Binding-site contacts:
Ligand atom O4 contacts residue PHE126 of chain 1.C at 3.8 Å.
Ligand atom O7 contacts residue GLY105 of chain 1.C at 3.5 Å (h-bond).
Ligand atom C1 contacts residue SER214 of chain 1.C at 4.1 Å.
Ligand atom C7 contacts residue ASN128 of chain 1.C at 3.8 Å.
Ligand atom O3 contacts residue PHE126 of chain 1.C at 4.0 Å.
Ligand atom C5 contacts residue PHE126 of chain 1.C at 3.6 Å (hydrophobic).
Ligand atom C6 contacts residue ALA220 of chain 1.C at 3.8 Å (hydrophobic).
Ligand atom O3 contacts residue ASP87 of chain 1.C at 2.8 Å (salt-bridge).
Ligand atom C7 contacts residue GLY105 of chain 1.C at 4.0 Å.
Ligand atom O4 contacts residue ASP87 of chain 1.C at 2.9 Å (salt-bridge).
Ligand atom C2 contacts residue SER214 of chain 1.C at 3.8 Å.
Ligand atom C1 contacts residue SER214 of chain 1.C at 3.9 Å.
Ligand atom C8 contacts residue ASN128 of chain 1.C at 3.9 Å.
Ligand atom C3 contacts residue ASN128 of chain 1.C at 3.7 Å.
Ligand atom O4 contacts residue GLY104 of chain 1.C at 4.0 Å.
Ligand atom C4 contacts residue PHE126 of chain 1.C at 3.7 Å (hydrophobic).
Ligand atom C6 contacts residue HIS84 of chain 1.C at 4.1 Å.
Ligand atom C6 contacts residue PHE126 of chain 1.C at 4.1 Å (hydrophobic).
Ligand atom C4 contacts residue ASP212 of chain 1.C at 4.1 Å.
Ligand atom C3 contacts residue GLY105 of chain 1.C at 4.0 Å.
Ligand atom N2 contacts residue ASN128 of chain 1.C at 3.5 Å (h-bond).
Ligand atom O5 contacts residue ASP212 of chain 1.C at 4.1 Å.
Ligand atom O6 contacts residue GLY215 of chain 1.C at 3.3 Å.
Ligand atom O3 contacts residue ASN128 of chain 1.C at 3.4 Å (h-bond).
Ligand atom O5 contacts residue GLY215 of chain 1.C at 3.6 Å.
Ligand atom O7 contacts residue GLY104 of chain 1.C at 3.8 Å.
Ligand atom C2 contacts residue ASP212 of chain 1.C at 4.1 Å.
Ligand atom O3 contacts residue GLY104 of chain 1.C at 3.4 Å.
Ligand atom O2 contacts residue SER214 of chain 1.C at 3.0 Å (h-bond).
Ligand atom C2 contacts residue GLY215 of chain 1.C at 3.9 Å.
Ligand atom O4 contacts residue ASP212 of chain 1.C at 2.8 Å (salt-bridge).
Ligand atom C4 contacts residue ASP87 of chain 1.C at 3.5 Å.
Ligand atom C8 contacts residue TYR106 of chain 1.C at 3.8 Å (hydrophobic).
Ligand atom O3 contacts residue PHE126 of chain 1.C at 4.0 Å.
Ligand atom O4 contacts residue GLY211 of chain 1.C at 3.3 Å.
Ligand atom C8 contacts residue TRP130 of chain 1.C at 3.9 Å (hydrophobic).
Ligand atom C3 contacts residue ASP87 of chain 1.C at 3.6 Å.
Ligand atom O6 contacts residue HIS84 of chain 1.C at 3.5 Å (h-bond).
Ligand atom O3 contacts residue GLY105 of chain 1.C at 2.6 Å (h-bond).
Ligand atom C3 contacts residue PHE126 of chain 1.C at 3.5 Å (hydrophobic).

A small-molecule ligand and the protein it binds are described below.
Small molecule (SMILES): CC(=O)N[C@H]1[C@@H](O[C@@H]2[C@@H](O)[C@@H](O)O[C@H](CO)[C@@H]2O)O[C@H](CO)[C@H](O)[C@@H]1O

Sequence of chain 1.C:
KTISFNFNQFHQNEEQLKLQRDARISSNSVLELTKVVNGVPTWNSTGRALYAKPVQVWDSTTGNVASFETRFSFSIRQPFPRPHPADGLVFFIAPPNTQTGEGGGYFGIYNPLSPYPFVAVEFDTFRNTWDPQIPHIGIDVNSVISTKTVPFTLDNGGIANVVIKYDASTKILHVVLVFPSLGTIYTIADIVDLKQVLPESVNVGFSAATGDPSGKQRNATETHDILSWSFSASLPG